Sequence of chain 1.A:
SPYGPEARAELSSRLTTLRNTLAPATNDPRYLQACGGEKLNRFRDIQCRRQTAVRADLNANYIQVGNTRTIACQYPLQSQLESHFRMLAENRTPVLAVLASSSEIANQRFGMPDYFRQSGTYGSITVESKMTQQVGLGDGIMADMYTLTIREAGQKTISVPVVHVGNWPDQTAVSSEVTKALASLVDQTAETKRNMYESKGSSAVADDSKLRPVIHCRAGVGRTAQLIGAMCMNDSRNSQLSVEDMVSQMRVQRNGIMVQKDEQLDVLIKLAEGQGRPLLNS

This small molecule binds to this protein.
Small molecule (SMILES): C=CS(=O)(=O)Oc1ccccc1

Binding-site contacts:
Ligand atom O3 contacts residue ARG246 of chain 1.A at 2.8 Å (salt-bridge).
Ligand atom C8 contacts residue CYS240 of chain 1.A at 1.7 Å (hydrophobic).
Ligand atom C2 contacts residue GLN194 of chain 1.A at 3.6 Å.
Ligand atom O1 contacts residue VAL244 of chain 1.A at 3.7 Å.
Ligand atom O3 contacts residue GLY245 of chain 1.A at 3.8 Å.
Ligand atom C7 contacts residue ARG241 of chain 1.A at 3.0 Å.
Ligand atom S contacts residue GLY245 of chain 1.A at 3.4 Å (h-bond).
Ligand atom C7 contacts residue GLY243 of chain 1.A at 3.4 Å.
Ligand atom S contacts residue ARG246 of chain 1.A at 3.6 Å.
Ligand atom O1 contacts residue GLY243 of chain 1.A at 3.8 Å.
Ligand atom C3 contacts residue ASP193 of chain 1.A at 2.9 Å.
Ligand atom C7 contacts residue CYS240 of chain 1.A at 2.8 Å (hydrophobic).
Ligand atom O3 contacts residue ASP193 of chain 1.A at 3.3 Å (salt-bridge).
Ligand atom C4 contacts residue ASP193 of chain 1.A at 3.8 Å.
Ligand atom O2 contacts residue CYS240 of chain 1.A at 3.6 Å (h-bond).
Ligand atom C7 contacts residue ARG246 of chain 1.A at 3.3 Å.
Ligand atom C7 contacts residue ALA242 of chain 1.A at 3.2 Å (hydrophobic).
Ligand atom O2 contacts residue THR247 of chain 1.A at 3.3 Å (h-bond).
Ligand atom O1 contacts residue ALA242 of chain 1.A at 3.5 Å.
Ligand atom O2 contacts residue GLY245 of chain 1.A at 2.5 Å (h-bond).
Ligand atom C5 contacts residue ARG241 of chain 1.A at 3.5 Å.
Ligand atom C4 contacts residue ALA242 of chain 1.A at 3.7 Å (hydrophobic).
Ligand atom O1 contacts residue GLY245 of chain 1.A at 3.4 Å (h-bond).
Ligand atom O2 contacts residue ARG246 of chain 1.A at 3.0 Å (salt-bridge).
Ligand atom C4 contacts residue GLN283 of chain 1.A at 2.9 Å.
Ligand atom C5 contacts residue ALA242 of chain 1.A at 3.2 Å (hydrophobic).
Ligand atom C1 contacts residue ASP193 of chain 1.A at 3.1 Å.
Ligand atom S contacts residue GLY243 of chain 1.A at 3.8 Å.
Ligand atom C8 contacts residue GLY243 of chain 1.A at 3.0 Å.
Ligand atom O2 contacts residue VAL244 of chain 1.A at 3.0 Å (h-bond).
Ligand atom C6 contacts residue ALA242 of chain 1.A at 3.2 Å (hydrophobic).
Ligand atom C5 contacts residue ASP193 of chain 1.A at 3.2 Å.
Ligand atom C8 contacts residue ALA242 of chain 1.A at 3.6 Å (hydrophobic).
Ligand atom O2 contacts residue GLY243 of chain 1.A at 3.6 Å (h-bond).
Ligand atom C6 contacts residue ASP193 of chain 1.A at 3.4 Å.
Ligand atom C8 contacts residue THR247 of chain 1.A at 3.0 Å.
Ligand atom C8 contacts residue ARG241 of chain 1.A at 3.0 Å.
Ligand atom S contacts residue CYS240 of chain 1.A at 3.7 Å.
Ligand atom C3 contacts residue ARG241 of chain 1.A at 3.7 Å.
Ligand atom C2 contacts residue GLN283 of chain 1.A at 3.3 Å.